Sequence of chain 1.B:
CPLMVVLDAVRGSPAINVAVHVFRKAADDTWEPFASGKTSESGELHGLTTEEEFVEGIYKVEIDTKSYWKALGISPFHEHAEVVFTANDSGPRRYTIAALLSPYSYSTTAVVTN

Sequence of chain 2.B:
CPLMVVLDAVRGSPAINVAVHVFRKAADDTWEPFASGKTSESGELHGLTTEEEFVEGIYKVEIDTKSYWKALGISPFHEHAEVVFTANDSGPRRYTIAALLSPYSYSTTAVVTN

A small-molecule ligand and the protein it binds are described below.
Small molecule (SMILES): O=S(=O)(F)Oc1ccc(-c2nnc(-c3cc(Cl)c(O)c(Cl)c3)o2)cc1

Binding-site contacts:
Ligand atom F26 contacts residue THR106 of chain 1.B at 3.1 Å.
Ligand atom CL8 contacts residue SER117 of chain 1.B at 3.3 Å.
Ligand atom C12 contacts residue 2WN1 of chain 2.E at 0.0 Å.
Ligand atom O11 contacts residue 2WN1 of chain 2.E at 0.9 Å.
Ligand atom CL8 contacts residue THR119 of chain 1.B at 3.5 Å.
Ligand atom C18 contacts residue 4AK15 of chain 2.B at 3.3 Å.
Ligand atom C17 contacts residue 4AK15 of chain 2.B at 3.3 Å.
Ligand atom N14 contacts residue LEU17 of chain 1.B at 3.0 Å.
Ligand atom C5 contacts residue 2WN1 of chain 2.E at 0.0 Å.
Ligand atom CL9 contacts residue 2WN1 of chain 2.E at 0.6 Å.
Ligand atom O23 contacts residue 4AK15 of chain 1.B at 3.2 Å.
Ligand atom F26 contacts residue MET13 of chain 1.B at 3.4 Å.
Ligand atom O1 contacts residue 2WN1 of chain 2.E at 0.7 Å (h-bond).
Ligand atom CL9 contacts residue SER117 of chain 2.B at 2.7 Å.
Ligand atom O25 contacts residue MET13 of chain 1.B at 3.5 Å.
Ligand atom O23 contacts residue MET13 of chain 1.B at 3.1 Å.
Ligand atom O21 contacts residue 4AK15 of chain 2.B at 2.9 Å (h-bond).
Ligand atom C18 contacts residue 2WN1 of chain 2.E at 2.2 Å.
Ligand atom CL8 contacts residue 2WN1 of chain 2.E at 0.6 Å.
Ligand atom O1 contacts residue LEU110 of chain 2.B at 3.5 Å.
Ligand atom C19 contacts residue 2WN1 of chain 2.E at 2.3 Å.
Ligand atom O23 contacts residue 2WN1 of chain 2.E at 2.9 Å.
Ligand atom C17 contacts residue 2WN1 of chain 2.E at 1.4 Å.
Ligand atom CL9 contacts residue THR118 of chain 2.B at 3.4 Å.
Ligand atom C6 contacts residue 2WN1 of chain 2.E at 0.3 Å.
Ligand atom C4 contacts residue 2WN1 of chain 2.E at 0.3 Å.
Ligand atom N13 contacts residue LEU17 of chain 1.B at 3.1 Å.
Ligand atom O1 contacts residue SER117 of chain 1.B at 2.9 Å (h-bond).
Ligand atom C15 contacts residue 2WN1 of chain 2.E at 1.1 Å.
Ligand atom O1 contacts residue SER117 of chain 2.B at 2.9 Å (h-bond).
Ligand atom C2 contacts residue 2WN1 of chain 2.E at 0.0 Å.
Ligand atom O21 contacts residue 2WN1 of chain 2.E at 3.1 Å.
Ligand atom C3 contacts residue 2WN1 of chain 2.E at 0.3 Å.
Ligand atom CL8 contacts residue THR118 of chain 1.B at 3.5 Å.
Ligand atom C10 contacts residue 2WN1 of chain 2.E at 0.7 Å.
Ligand atom N13 contacts residue 2WN1 of chain 2.E at 1.2 Å (h-bond).
Ligand atom C20 contacts residue 2WN1 of chain 2.E at 1.7 Å.
Ligand atom C7 contacts residue 2WN1 of chain 2.E at 0.3 Å.
Ligand atom N14 contacts residue 2WN1 of chain 2.E at 1.0 Å (h-bond).
Ligand atom C16 contacts residue 2WN1 of chain 2.E at 1.1 Å.